Binding-site contacts:
Ligand atom C contacts residue ASN231 of chain 1.A at 3.7 Å.
Ligand atom P contacts residue TYR135 of chain 1.A at 3.8 Å.
Ligand atom CB contacts residue VAL183 of chain 1.A at 3.7 Å (hydrophobic).
Ligand atom N contacts residue ASN180 of chain 1.A at 3.0 Å (h-bond).
Ligand atom C contacts residue ASN180 of chain 1.A at 3.6 Å.
Ligand atom CB contacts residue TRP235 of chain 1.A at 3.7 Å (hydrophobic).
Ligand atom CA contacts residue ASN180 of chain 1.A at 3.2 Å.
Ligand atom N contacts residue LEU179 of chain 1.A at 3.9 Å.
Ligand atom O1P contacts residue LYS54 of chain 1.A at 3.4 Å (salt-bridge).
Ligand atom O3P contacts residue TYR135 of chain 1.A at 2.5 Å (h-bond).
Ligand atom O1P contacts residue ARG61 of chain 1.A at 3.0 Å (salt-bridge).
Ligand atom CA contacts residue ASN231 of chain 1.A at 3.8 Å.
Ligand atom O3P contacts residue ARG134 of chain 1.A at 2.8 Å (salt-bridge).
Ligand atom CA contacts residue ASN231 of chain 1.A at 3.5 Å.
Ligand atom OXT contacts residue LYS54 of chain 1.A at 3.7 Å.
Ligand atom CB contacts residue ASN180 of chain 1.A at 3.3 Å.
Ligand atom O contacts residue LYS127 of chain 1.A at 2.8 Å (salt-bridge).
Ligand atom CG2 contacts residue VAL183 of chain 1.A at 3.7 Å (hydrophobic).
Ligand atom O contacts residue ASN180 of chain 1.A at 2.9 Å (h-bond).
Ligand atom CB contacts residue ASN231 of chain 1.A at 3.5 Å.
Ligand atom P contacts residue ARG61 of chain 1.A at 3.7 Å.
Ligand atom O contacts residue LEU179 of chain 1.A at 3.5 Å.
Ligand atom CG1 contacts residue LEU227 of chain 1.A at 3.4 Å (hydrophobic).
Ligand atom O contacts residue LYS54 of chain 1.A at 3.7 Å.
Ligand atom CD contacts residue GLU187 of chain 1.A at 3.9 Å.
Ligand atom C contacts residue LYS127 of chain 1.A at 3.8 Å.
Ligand atom P contacts residue ARG134 of chain 1.A at 3.8 Å.
Ligand atom O2P contacts residue ARG134 of chain 1.A at 2.9 Å (salt-bridge).
Ligand atom CG1 contacts residue LEU179 of chain 1.A at 3.8 Å (hydrophobic).
Ligand atom CG2 contacts residue ASN180 of chain 1.A at 3.6 Å.
Ligand atom CA contacts residue LEU179 of chain 1.A at 3.8 Å (hydrophobic).
Ligand atom CG contacts residue VAL183 of chain 1.A at 3.8 Å (hydrophobic).
Ligand atom N contacts residue ASN231 of chain 1.A at 2.8 Å (h-bond).
Ligand atom CB contacts residue ASN231 of chain 1.A at 3.7 Å.
Ligand atom CG2 contacts residue GLY176 of chain 1.A at 3.6 Å.
Ligand atom O2P contacts residue ARG61 of chain 1.A at 3.0 Å (salt-bridge).
Ligand atom O contacts residue ASN231 of chain 1.A at 3.0 Å (h-bond).
Ligand atom CG2 contacts residue ARG134 of chain 1.A at 3.6 Å.
Ligand atom OXT contacts residue GF81 of chain 1.E at 3.4 Å.
Ligand atom O contacts residue VAL183 of chain 1.A at 3.5 Å.

This protein binds this small molecule.
Small molecule (SMILES): CC(C)[C@H](NC(=O)[C@@H](NC(=O)[C@H](C)NC(=O)[C@@H]1CCCN1C(=O)[C@@H](N)Cc1ccccc1)[C@@H](C)OP(=O)(O)O)C(=O)O

Sequence of chain 1.A:
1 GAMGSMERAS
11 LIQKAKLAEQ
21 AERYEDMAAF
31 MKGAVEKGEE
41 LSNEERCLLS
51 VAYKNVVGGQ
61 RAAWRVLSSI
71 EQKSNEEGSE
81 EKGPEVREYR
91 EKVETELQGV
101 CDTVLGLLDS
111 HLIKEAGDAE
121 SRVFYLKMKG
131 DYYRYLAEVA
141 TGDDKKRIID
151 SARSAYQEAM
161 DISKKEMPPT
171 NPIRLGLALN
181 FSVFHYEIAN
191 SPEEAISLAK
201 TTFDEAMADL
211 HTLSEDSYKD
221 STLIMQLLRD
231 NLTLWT